This small molecule binds to this protein.
Small molecule (SMILES): O=C(O)[C@@H](O)[C@H](O)[C@H](O)COP(=O)(O)O

Sequence of chain 1.B:
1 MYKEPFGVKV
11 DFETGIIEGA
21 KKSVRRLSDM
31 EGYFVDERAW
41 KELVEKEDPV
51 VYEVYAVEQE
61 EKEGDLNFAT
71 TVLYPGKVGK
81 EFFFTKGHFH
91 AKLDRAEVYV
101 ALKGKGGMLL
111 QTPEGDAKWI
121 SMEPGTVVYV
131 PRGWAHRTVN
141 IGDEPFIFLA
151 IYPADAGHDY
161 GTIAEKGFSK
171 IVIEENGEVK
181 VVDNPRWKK

Binding-site contacts:
Ligand atom O3P contacts residue THR85 of chain 1.B at 3.8 Å.
Ligand atom O4 contacts residue PHE148 of chain 1.B at 3.6 Å.
Ligand atom C5 contacts residue VAL54 of chain 1.B at 3.7 Å (hydrophobic).
Ligand atom O3P contacts residue HIS88 of chain 1.B at 3.0 Å (h-bond).
Ligand atom O1P contacts residue EDO1 of chain 1.J at 3.2 Å (h-bond).
Ligand atom O1A contacts residue MN1 of chain 1.G at 3.4 Å.
Ligand atom C4 contacts residue THR71 of chain 1.B at 3.3 Å.
Ligand atom O2P contacts residue EDO1 of chain 1.J at 3.9 Å.
Ligand atom C1 contacts residue GLU97 of chain 1.B at 3.0 Å.
Ligand atom O2P contacts residue HIS88 of chain 1.B at 3.1 Å (h-bond).
Ligand atom C1 contacts residue TYR99 of chain 1.B at 3.2 Å (hydrophobic).
Ligand atom C2 contacts residue TYR99 of chain 1.B at 3.2 Å (hydrophobic).
Ligand atom O3 contacts residue HIS88 of chain 1.B at 3.7 Å.
Ligand atom P contacts residue TYR160 of chain 1.B at 3.6 Å.
Ligand atom O1 contacts residue TYR99 of chain 1.B at 2.7 Å (h-bond).
Ligand atom P contacts residue TYR52 of chain 1.B at 3.9 Å.
Ligand atom O3 contacts residue EDO1 of chain 1.J at 4.0 Å.
Ligand atom O3P contacts residue TYR160 of chain 1.B at 3.9 Å.
Ligand atom O4 contacts residue THR71 of chain 1.B at 2.7 Å (h-bond).
Ligand atom P contacts residue HIS88 of chain 1.B at 3.7 Å.
Ligand atom C1 contacts residue MN1 of chain 1.G at 3.1 Å.
Ligand atom O1 contacts residue HIS136 of chain 1.B at 3.0 Å (h-bond).
Ligand atom C1 contacts residue HIS88 of chain 1.B at 3.9 Å.
Ligand atom O1 contacts residue GLU97 of chain 1.B at 3.1 Å (salt-bridge).
Ligand atom O1A contacts residue GLU97 of chain 1.B at 2.8 Å (salt-bridge).
Ligand atom O2 contacts residue ALA150 of chain 1.B at 3.6 Å.
Ligand atom O5 contacts residue THR85 of chain 1.B at 3.5 Å.
Ligand atom C3 contacts residue TYR99 of chain 1.B at 3.9 Å (hydrophobic).
Ligand atom C3 contacts residue HIS88 of chain 1.B at 3.9 Å.
Ligand atom C5 contacts residue TYR52 of chain 1.B at 3.7 Å (hydrophobic).
Ligand atom O1P contacts residue TYR160 of chain 1.B at 3.7 Å.
Ligand atom O1P contacts residue TYR52 of chain 1.B at 2.5 Å (h-bond).
Ligand atom O2P contacts residue TYR160 of chain 1.B at 2.6 Å (h-bond).
Ligand atom O1P contacts residue LYS86 of chain 1.B at 4.0 Å.
Ligand atom O1 contacts residue HIS88 of chain 1.B at 3.2 Å.
Ligand atom O1A contacts residue TYR152 of chain 1.B at 3.6 Å.
Ligand atom O4 contacts residue TYR99 of chain 1.B at 4.0 Å.
Ligand atom O1 contacts residue MN1 of chain 1.G at 2.3 Å.
Ligand atom O3P contacts residue GLY87 of chain 1.B at 2.9 Å (h-bond).
Ligand atom O5 contacts residue TYR52 of chain 1.B at 3.9 Å.